The protein below binds the small molecule below.
Small molecule (SMILES): O=P(O)(O)O[C@@H]1[C@H](O)[C@H](O)[C@@H](OP(=O)(O)O)[C@H](OP(=O)(O)O)[C@H]1O

Sequence of chain 1.A:
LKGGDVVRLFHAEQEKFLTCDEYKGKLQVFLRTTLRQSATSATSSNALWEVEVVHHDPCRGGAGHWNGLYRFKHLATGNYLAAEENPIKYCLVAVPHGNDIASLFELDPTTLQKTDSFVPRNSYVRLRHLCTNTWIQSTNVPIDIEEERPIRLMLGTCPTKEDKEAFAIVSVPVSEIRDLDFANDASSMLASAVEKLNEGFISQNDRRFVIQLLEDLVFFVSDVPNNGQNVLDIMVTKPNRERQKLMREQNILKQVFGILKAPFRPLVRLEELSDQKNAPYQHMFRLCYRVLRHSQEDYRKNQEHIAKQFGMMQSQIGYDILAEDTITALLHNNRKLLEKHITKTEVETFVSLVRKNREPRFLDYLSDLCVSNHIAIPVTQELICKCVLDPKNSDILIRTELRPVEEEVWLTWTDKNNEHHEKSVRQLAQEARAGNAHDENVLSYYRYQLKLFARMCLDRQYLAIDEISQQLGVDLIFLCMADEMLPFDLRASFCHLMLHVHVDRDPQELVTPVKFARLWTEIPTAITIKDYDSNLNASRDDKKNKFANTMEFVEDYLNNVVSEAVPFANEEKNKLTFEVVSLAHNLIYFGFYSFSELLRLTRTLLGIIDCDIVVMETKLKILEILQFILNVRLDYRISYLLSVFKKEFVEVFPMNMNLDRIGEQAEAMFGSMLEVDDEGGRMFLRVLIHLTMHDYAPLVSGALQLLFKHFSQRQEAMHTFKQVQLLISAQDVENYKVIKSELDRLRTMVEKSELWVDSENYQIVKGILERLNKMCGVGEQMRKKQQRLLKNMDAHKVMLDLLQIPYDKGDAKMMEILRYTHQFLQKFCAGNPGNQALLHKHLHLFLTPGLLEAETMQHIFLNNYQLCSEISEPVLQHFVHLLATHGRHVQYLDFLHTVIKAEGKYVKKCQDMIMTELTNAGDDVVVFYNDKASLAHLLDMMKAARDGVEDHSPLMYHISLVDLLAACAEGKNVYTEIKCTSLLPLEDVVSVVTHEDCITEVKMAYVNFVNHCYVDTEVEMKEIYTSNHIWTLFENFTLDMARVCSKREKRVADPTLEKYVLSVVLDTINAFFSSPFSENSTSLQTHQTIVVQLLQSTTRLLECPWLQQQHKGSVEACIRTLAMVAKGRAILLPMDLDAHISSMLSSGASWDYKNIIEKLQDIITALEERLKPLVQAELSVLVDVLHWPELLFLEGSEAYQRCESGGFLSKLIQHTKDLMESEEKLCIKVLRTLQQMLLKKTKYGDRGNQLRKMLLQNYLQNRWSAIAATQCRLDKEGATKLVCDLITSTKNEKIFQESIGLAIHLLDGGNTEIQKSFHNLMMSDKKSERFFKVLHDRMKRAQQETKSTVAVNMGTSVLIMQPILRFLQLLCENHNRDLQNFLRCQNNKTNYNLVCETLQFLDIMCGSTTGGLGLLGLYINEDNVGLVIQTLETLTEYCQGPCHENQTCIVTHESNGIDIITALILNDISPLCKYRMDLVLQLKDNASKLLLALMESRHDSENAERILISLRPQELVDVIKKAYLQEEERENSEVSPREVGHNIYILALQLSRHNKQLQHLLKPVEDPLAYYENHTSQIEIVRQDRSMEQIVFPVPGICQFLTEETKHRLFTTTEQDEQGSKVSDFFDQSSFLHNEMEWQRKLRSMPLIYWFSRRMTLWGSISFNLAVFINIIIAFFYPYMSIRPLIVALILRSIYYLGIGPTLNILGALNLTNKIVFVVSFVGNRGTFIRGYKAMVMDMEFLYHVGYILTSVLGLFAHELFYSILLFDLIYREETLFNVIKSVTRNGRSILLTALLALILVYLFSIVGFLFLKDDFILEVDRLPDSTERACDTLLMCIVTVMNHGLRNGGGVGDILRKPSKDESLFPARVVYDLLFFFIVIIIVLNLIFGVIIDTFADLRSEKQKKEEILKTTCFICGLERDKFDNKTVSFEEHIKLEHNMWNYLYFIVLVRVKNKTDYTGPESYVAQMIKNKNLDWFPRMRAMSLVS

Binding-site contacts:
Ligand atom P5 contacts residue TYR567 of chain 1.A at 4.2 Å.
Ligand atom O11 contacts residue ARG568 of chain 1.A at 4.4 Å.
Ligand atom O5 contacts residue LYS569 of chain 1.A at 4.3 Å.
Ligand atom O3 contacts residue ARG568 of chain 1.A at 4.2 Å.
Ligand atom C6 contacts residue ARG270 of chain 1.A at 4.3 Å.
Ligand atom P4 contacts residue ARG266 of chain 1.A at 3.7 Å.
Ligand atom C6 contacts residue ARG568 of chain 1.A at 3.3 Å.
Ligand atom C4 contacts residue ARG270 of chain 1.A at 4.5 Å.
Ligand atom O51 contacts residue LYS507 of chain 1.A at 4.3 Å.
Ligand atom O42 contacts residue LEU269 of chain 1.A at 3.7 Å.
Ligand atom O12 contacts residue ARG568 of chain 1.A at 3.5 Å (salt-bridge).
Ligand atom C5 contacts residue ARG568 of chain 1.A at 4.0 Å.
Ligand atom O42 contacts residue ARG266 of chain 1.A at 4.1 Å.
Ligand atom O6 contacts residue ARG568 of chain 1.A at 3.4 Å (salt-bridge).
Ligand atom O43 contacts residue ARG266 of chain 1.A at 2.4 Å (salt-bridge).
Ligand atom O4 contacts residue ARG270 of chain 1.A at 3.6 Å.
Ligand atom O53 contacts residue ARG270 of chain 1.A at 2.8 Å (salt-bridge).
Ligand atom O43 contacts residue ARG270 of chain 1.A at 4.1 Å.
Ligand atom O6 contacts residue ARG270 of chain 1.A at 4.0 Å.
Ligand atom O52 contacts residue LYS569 of chain 1.A at 2.8 Å (salt-bridge).
Ligand atom O52 contacts residue ARG510 of chain 1.A at 3.7 Å.
Ligand atom C5 contacts residue ARG270 of chain 1.A at 3.5 Å.
Ligand atom O43 contacts residue THR268 of chain 1.A at 3.6 Å.
Ligand atom O5 contacts residue ARG568 of chain 1.A at 3.5 Å (salt-bridge).
Ligand atom O51 contacts residue ARG270 of chain 1.A at 3.1 Å (salt-bridge).
Ligand atom P1 contacts residue ARG568 of chain 1.A at 4.4 Å.
Ligand atom O5 contacts residue ARG270 of chain 1.A at 3.7 Å.
Ligand atom C2 contacts residue ARG270 of chain 1.A at 4.2 Å.
Ligand atom O53 contacts residue LYS507 of chain 1.A at 4.3 Å.
Ligand atom O41 contacts residue LYS569 of chain 1.A at 4.2 Å.
Ligand atom O41 contacts residue ARG266 of chain 1.A at 3.9 Å.
Ligand atom O42 contacts residue THR268 of chain 1.A at 4.5 Å.
Ligand atom O52 contacts residue TYR567 of chain 1.A at 3.7 Å.
Ligand atom P5 contacts residue ARG270 of chain 1.A at 3.4 Å.
Ligand atom P5 contacts residue LYS569 of chain 1.A at 4.2 Å.
Ligand atom O53 contacts residue TYR567 of chain 1.A at 3.6 Å (h-bond).